Binding-site contacts:
Ligand atom C21 contacts residue GLU173 of chain 1.A at 3.2 Å.
Ligand atom O2 contacts residue LEU52 of chain 1.A at 3.3 Å.
Ligand atom C12 contacts residue PHE330 of chain 1.A at 3.5 Å (hydrophobic).
Ligand atom C6 contacts residue VAL60 of chain 1.A at 4.0 Å (hydrophobic).
Ligand atom N13 contacts residue GLU124 of chain 1.A at 3.9 Å.
Ligand atom N13 contacts residue ALA73 of chain 1.A at 3.8 Å.
Ligand atom C14 contacts residue ALA73 of chain 1.A at 3.3 Å (hydrophobic).
Ligand atom C11 contacts residue LEU176 of chain 1.A at 3.6 Å (hydrophobic).
Ligand atom N17 contacts residue GLU130 of chain 1.A at 2.6 Å (salt-bridge).
Ligand atom C14 contacts residue VAL126 of chain 1.A at 3.8 Å (hydrophobic).
Ligand atom N13 contacts residue LEU176 of chain 1.A at 3.5 Å.
Ligand atom C20 contacts residue GLU130 of chain 1.A at 3.2 Å.
Ligand atom O1 contacts residue VAL60 of chain 1.A at 3.4 Å.
Ligand atom N17 contacts residue GLU173 of chain 1.A at 3.6 Å (salt-bridge).
Ligand atom C8 contacts residue ALA73 of chain 1.A at 3.9 Å (hydrophobic).
Ligand atom S1 contacts residue VAL60 of chain 1.A at 4.0 Å.
Ligand atom C16 contacts residue GLU130 of chain 1.A at 3.2 Å.
Ligand atom C22 contacts residue GLU173 of chain 1.A at 3.6 Å.
Ligand atom C10 contacts residue LEU176 of chain 1.A at 3.6 Å (hydrophobic).
Ligand atom O2 contacts residue VAL60 of chain 1.A at 3.5 Å.
Ligand atom C12 contacts residue TYR125 of chain 1.A at 3.6 Å (hydrophobic).
Ligand atom C22 contacts residue GLU130 of chain 1.A at 4.0 Å.
Ligand atom C14 contacts residue GLU124 of chain 1.A at 3.3 Å.
Ligand atom C11 contacts residue PHE330 of chain 1.A at 3.8 Å (hydrophobic).
Ligand atom C9 contacts residue ALA73 of chain 1.A at 3.5 Å (hydrophobic).
Ligand atom C15 contacts residue GLU130 of chain 1.A at 3.4 Å.
Ligand atom C12 contacts residue VAL126 of chain 1.A at 3.8 Å (hydrophobic).
Ligand atom C7 contacts residue THR186 of chain 1.A at 3.8 Å.
Ligand atom C14 contacts residue LEU176 of chain 1.A at 3.5 Å (hydrophobic).
Ligand atom N13 contacts residue TYR125 of chain 1.A at 3.5 Å.
Ligand atom C9 contacts residue LEU176 of chain 1.A at 3.6 Å (hydrophobic).
Ligand atom C20 contacts residue LEU52 of chain 1.A at 3.3 Å (hydrophobic).
Ligand atom C21 contacts residue GLU130 of chain 1.A at 3.7 Å.
Ligand atom C5 contacts residue VAL60 of chain 1.A at 3.8 Å (hydrophobic).
Ligand atom C15 contacts residue LEU52 of chain 1.A at 4.0 Å (hydrophobic).
Ligand atom C15 contacts residue PHE330 of chain 1.A at 3.8 Å (hydrophobic).
Ligand atom C7 contacts residue MET123 of chain 1.A at 3.8 Å (hydrophobic).
Ligand atom C8 contacts residue THR186 of chain 1.A at 3.8 Å.
Ligand atom N13 contacts residue VAL126 of chain 1.A at 3.0 Å (h-bond).
Ligand atom C12 contacts residue LEU176 of chain 1.A at 3.5 Å (hydrophobic).

This protein binds this small molecule.
Small molecule (SMILES): O=S(=O)(c1cccc2cnccc12)N1CCCNCC1

Sequence of chain 1.A:
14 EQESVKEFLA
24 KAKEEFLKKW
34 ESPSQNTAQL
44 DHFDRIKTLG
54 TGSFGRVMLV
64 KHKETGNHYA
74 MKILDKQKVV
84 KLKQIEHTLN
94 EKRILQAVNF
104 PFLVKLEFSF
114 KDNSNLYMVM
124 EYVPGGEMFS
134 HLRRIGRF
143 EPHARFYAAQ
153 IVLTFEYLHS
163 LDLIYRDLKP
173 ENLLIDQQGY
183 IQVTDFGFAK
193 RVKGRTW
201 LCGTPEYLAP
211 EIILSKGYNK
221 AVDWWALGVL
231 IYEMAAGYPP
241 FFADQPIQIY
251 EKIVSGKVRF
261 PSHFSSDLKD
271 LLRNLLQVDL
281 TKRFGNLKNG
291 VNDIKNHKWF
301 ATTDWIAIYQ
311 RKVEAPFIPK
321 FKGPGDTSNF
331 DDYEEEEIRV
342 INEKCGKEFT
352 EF